Sequence of chain 1.B:
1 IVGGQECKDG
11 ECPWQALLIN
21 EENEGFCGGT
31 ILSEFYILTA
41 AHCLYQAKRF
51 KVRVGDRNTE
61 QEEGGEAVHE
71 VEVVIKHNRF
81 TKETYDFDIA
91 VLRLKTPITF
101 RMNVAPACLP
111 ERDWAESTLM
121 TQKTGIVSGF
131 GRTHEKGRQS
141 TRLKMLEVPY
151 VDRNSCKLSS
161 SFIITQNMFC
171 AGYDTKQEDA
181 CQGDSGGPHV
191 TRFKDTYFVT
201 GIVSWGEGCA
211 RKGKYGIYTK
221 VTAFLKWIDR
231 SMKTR

The protein below binds the small molecule below.
Small molecule (SMILES): N=C(N)c1cccc(-c2cccc([C@H](CCCNc3ccncc3)C(=O)O)c2)c1

Binding-site contacts:
Ligand atom N2A contacts residue ALA180 of chain 1.B at 3.2 Å (h-bond).
Ligand atom N1P contacts residue THR84 of chain 1.B at 3.2 Å (h-bond).
Ligand atom C5B contacts residue GLY206 of chain 1.B at 3.7 Å.
Ligand atom N1A contacts residue ASP179 of chain 1.B at 3.2 Å (salt-bridge).
Ligand atom C2P contacts residue PHE162 of chain 1.B at 3.4 Å (hydrophobic).
Ligand atom C6P contacts residue GLU83 of chain 1.B at 3.4 Å.
Ligand atom N1A contacts residue ALA180 of chain 1.B at 3.9 Å.
Ligand atom C2B contacts residue GLN182 of chain 1.B at 3.6 Å.
Ligand atom C4B contacts residue GLY208 of chain 1.B at 3.3 Å.
Ligand atom C4B contacts residue GLY206 of chain 1.B at 3.3 Å.
Ligand atom N1P contacts residue GLU83 of chain 1.B at 3.8 Å.
Ligand atom C2B contacts residue SER185 of chain 1.B at 3.3 Å.
Ligand atom C5B contacts residue TRP205 of chain 1.B at 3.8 Å (hydrophobic).
Ligand atom C2P contacts residue TRP205 of chain 1.B at 3.8 Å (hydrophobic).
Ligand atom C1D contacts residue GLY206 of chain 1.B at 3.7 Å.
Ligand atom C1B contacts residue SER185 of chain 1.B at 3.0 Å.
Ligand atom C3P contacts residue PHE162 of chain 1.B at 3.9 Å (hydrophobic).
Ligand atom C6P contacts residue THR84 of chain 1.B at 3.2 Å.
Ligand atom C1D contacts residue GLY208 of chain 1.B at 3.6 Å.
Ligand atom C1A contacts residue ASP179 of chain 1.B at 3.5 Å.
Ligand atom C6B contacts residue VAL203 of chain 1.B at 3.6 Å (hydrophobic).
Ligand atom C1A contacts residue ALA180 of chain 1.B at 3.5 Å (hydrophobic).
Ligand atom C4B contacts residue TRP205 of chain 1.B at 3.8 Å (hydrophobic).
Ligand atom C1B contacts residue CYS181 of chain 1.B at 3.6 Å (hydrophobic).
Ligand atom C1B contacts residue VAL203 of chain 1.B at 3.8 Å (hydrophobic).
Ligand atom C5P contacts residue TYR85 of chain 1.B at 3.6 Å (hydrophobic).
Ligand atom C6B contacts residue CYS181 of chain 1.B at 3.7 Å (hydrophobic).
Ligand atom O3 contacts residue GLN182 of chain 1.B at 3.2 Å (h-bond).
Ligand atom N1A contacts residue TRP205 of chain 1.B at 3.8 Å.
Ligand atom C6D contacts residue GLN182 of chain 1.B at 3.6 Å.
Ligand atom N1A contacts residue GLY216 of chain 1.B at 3.0 Å.
Ligand atom C6D contacts residue GLY206 of chain 1.B at 3.7 Å.
Ligand atom C2B contacts residue CYS181 of chain 1.B at 3.8 Å (hydrophobic).
Ligand atom C3P contacts residue TRP205 of chain 1.B at 3.8 Å (hydrophobic).
Ligand atom N2A contacts residue GLY208 of chain 1.B at 3.0 Å (h-bond).
Ligand atom C2D contacts residue GLN182 of chain 1.B at 3.5 Å.
Ligand atom N2A contacts residue ASP179 of chain 1.B at 2.6 Å (salt-bridge).
Ligand atom C3B contacts residue GLY206 of chain 1.B at 3.8 Å.
Ligand atom C6P contacts residue TYR85 of chain 1.B at 3.5 Å (hydrophobic).
Ligand atom C1D contacts residue GLN182 of chain 1.B at 3.6 Å.